The protein below binds the small molecule below.
Small molecule (SMILES): C#C[C@]1(COP(=O)(O)O)O[C@@H](n2cnc3c(N)nc(F)nc32)C[C@@H]1O

Binding-site contacts:
Ligand atom C1' contacts residue 6FM1 of chain 1.G at 4.4 Å.
Ligand atom C3' contacts residue 6FM1 of chain 1.G at 2.6 Å.
Ligand atom C5' contacts residue 6FM1 of chain 1.G at 4.2 Å.
Ligand atom C4' contacts residue 6FM1 of chain 1.G at 3.9 Å.
Ligand atom C33 contacts residue ASP185 of chain 1.A at 4.0 Å.
Ligand atom OP3 contacts residue GLY231 of chain 1.A at 3.8 Å.
Ligand atom F32 contacts residue MET184 of chain 1.A at 4.0 Å.
Ligand atom O4' contacts residue TYR183 of chain 1.A at 4.3 Å.
Ligand atom C4 contacts residue 6FM1 of chain 1.G at 3.9 Å.
Ligand atom OP2 contacts residue LYS66 of chain 1.A at 4.2 Å.
Ligand atom N1 contacts residue 6FM1 of chain 1.G at 3.5 Å.
Ligand atom OP3 contacts residue TRP229 of chain 1.A at 4.2 Å.
Ligand atom F32 contacts residue TYR115 of chain 1.A at 4.4 Å.
Ligand atom C2' contacts residue 6FM1 of chain 1.G at 3.2 Å.
Ligand atom C2 contacts residue MET184 of chain 1.A at 4.5 Å (hydrophobic).
Ligand atom C34 contacts residue ASP186 of chain 1.A at 3.6 Å.
Ligand atom C6 contacts residue 6FM1 of chain 1.G at 3.9 Å.
Ligand atom N6 contacts residue 6FM1 of chain 1.G at 3.6 Å.
Ligand atom C34 contacts residue TYR183 of chain 1.A at 3.5 Å (hydrophobic).
Ligand atom N9 contacts residue 6FM1 of chain 1.G at 4.3 Å.
Ligand atom C5 contacts residue 6FM1 of chain 1.G at 3.9 Å.
Ligand atom N3 contacts residue MET184 of chain 1.A at 4.1 Å.
Ligand atom PA contacts residue GLY231 of chain 1.A at 4.4 Å.
Ligand atom OP3 contacts residue MET230 of chain 1.A at 3.3 Å (h-bond).
Ligand atom C34 contacts residue MET184 of chain 1.A at 3.9 Å (hydrophobic).
Ligand atom C33 contacts residue TYR183 of chain 1.A at 4.3 Å (hydrophobic).
Ligand atom C33 contacts residue MET184 of chain 1.A at 4.3 Å (hydrophobic).
Ligand atom N7 contacts residue 6FM1 of chain 1.G at 4.5 Å.
Ligand atom C2 contacts residue 6FM1 of chain 1.G at 3.6 Å.
Ligand atom PA contacts residue MET230 of chain 1.A at 4.2 Å.
Ligand atom F32 contacts residue 6FM1 of chain 1.G at 3.5 Å.
Ligand atom C33 contacts residue 6FM1 of chain 1.G at 4.3 Å.
Ligand atom C1' contacts residue MET184 of chain 1.A at 4.4 Å (hydrophobic).
Ligand atom N3 contacts residue 6FM1 of chain 1.G at 3.7 Å.
Ligand atom O3' contacts residue 6FM1 of chain 1.G at 1.6 Å.
Ligand atom O3' contacts residue ASP185 of chain 1.A at 3.4 Å (salt-bridge).
Ligand atom C34 contacts residue ASP185 of chain 1.A at 3.6 Å.

Sequence of chain 1.A:
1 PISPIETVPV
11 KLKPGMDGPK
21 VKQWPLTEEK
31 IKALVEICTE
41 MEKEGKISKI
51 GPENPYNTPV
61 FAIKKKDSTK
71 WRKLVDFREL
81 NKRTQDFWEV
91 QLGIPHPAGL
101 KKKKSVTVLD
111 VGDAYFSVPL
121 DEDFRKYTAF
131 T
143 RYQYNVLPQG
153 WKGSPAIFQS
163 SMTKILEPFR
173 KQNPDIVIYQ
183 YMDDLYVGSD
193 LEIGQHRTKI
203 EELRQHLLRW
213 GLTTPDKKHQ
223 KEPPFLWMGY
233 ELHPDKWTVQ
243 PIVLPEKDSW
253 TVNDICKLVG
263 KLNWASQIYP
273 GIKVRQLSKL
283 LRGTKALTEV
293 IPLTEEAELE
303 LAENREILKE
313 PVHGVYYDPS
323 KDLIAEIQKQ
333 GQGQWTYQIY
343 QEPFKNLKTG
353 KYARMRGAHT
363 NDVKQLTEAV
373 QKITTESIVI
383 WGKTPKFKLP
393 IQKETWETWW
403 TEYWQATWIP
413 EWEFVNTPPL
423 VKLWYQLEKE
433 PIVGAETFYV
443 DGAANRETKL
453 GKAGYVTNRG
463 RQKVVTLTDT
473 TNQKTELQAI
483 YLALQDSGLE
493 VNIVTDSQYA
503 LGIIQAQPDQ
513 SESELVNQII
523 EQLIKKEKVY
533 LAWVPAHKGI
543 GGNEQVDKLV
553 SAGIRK